Sequence of chain 1.B:
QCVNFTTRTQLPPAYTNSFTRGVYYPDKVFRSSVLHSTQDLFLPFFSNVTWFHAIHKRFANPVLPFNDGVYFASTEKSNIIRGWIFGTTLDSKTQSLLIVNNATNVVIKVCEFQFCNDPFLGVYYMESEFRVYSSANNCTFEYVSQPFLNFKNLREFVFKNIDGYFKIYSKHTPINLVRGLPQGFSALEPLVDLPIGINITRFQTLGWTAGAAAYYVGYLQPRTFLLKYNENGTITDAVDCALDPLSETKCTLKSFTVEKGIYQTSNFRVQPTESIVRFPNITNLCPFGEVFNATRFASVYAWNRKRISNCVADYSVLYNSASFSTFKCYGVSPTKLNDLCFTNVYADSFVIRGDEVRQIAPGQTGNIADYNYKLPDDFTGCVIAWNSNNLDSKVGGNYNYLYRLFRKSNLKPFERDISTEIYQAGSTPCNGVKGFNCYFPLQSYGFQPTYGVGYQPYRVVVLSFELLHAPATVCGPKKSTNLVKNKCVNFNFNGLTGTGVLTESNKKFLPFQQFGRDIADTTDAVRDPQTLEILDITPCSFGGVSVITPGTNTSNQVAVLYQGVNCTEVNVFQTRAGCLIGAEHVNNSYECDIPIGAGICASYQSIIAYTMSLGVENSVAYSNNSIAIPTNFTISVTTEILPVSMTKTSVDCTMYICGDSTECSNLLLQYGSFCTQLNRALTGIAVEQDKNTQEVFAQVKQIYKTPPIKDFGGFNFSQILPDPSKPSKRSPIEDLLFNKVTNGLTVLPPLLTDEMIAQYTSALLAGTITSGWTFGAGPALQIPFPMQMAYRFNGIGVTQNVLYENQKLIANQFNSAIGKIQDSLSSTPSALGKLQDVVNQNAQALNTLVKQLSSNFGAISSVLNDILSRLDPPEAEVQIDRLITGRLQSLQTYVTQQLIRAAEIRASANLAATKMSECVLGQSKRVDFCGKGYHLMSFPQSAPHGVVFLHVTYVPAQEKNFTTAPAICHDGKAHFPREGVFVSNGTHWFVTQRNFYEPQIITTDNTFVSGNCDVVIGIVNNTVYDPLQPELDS

Binding-site contacts:
Ligand atom C7 contacts residue ASN17 of chain 1.B at 3.3 Å.
Ligand atom C3 contacts residue ASN17 of chain 1.B at 3.9 Å.
Ligand atom O5 contacts residue ASN137 of chain 1.B at 4.0 Å.
Ligand atom C8 contacts residue ASN137 of chain 1.B at 4.2 Å.
Ligand atom C5 contacts residue ASN137 of chain 1.B at 3.7 Å.
Ligand atom C8 contacts residue CYS15 of chain 1.B at 3.4 Å (hydrophobic).
Ligand atom C7 contacts residue ASN137 of chain 1.B at 4.4 Å.
Ligand atom O7 contacts residue ASN137 of chain 1.B at 4.1 Å.
Ligand atom C2 contacts residue ASN17 of chain 1.B at 2.6 Å.
Ligand atom C3 contacts residue ASN137 of chain 1.B at 4.4 Å.
Ligand atom C4 contacts residue ASN17 of chain 1.B at 4.3 Å.
Ligand atom O7 contacts residue ASN17 of chain 1.B at 3.5 Å (h-bond).
Ligand atom N2 contacts residue ASN17 of chain 1.B at 3.1 Å (h-bond).
Ligand atom C6 contacts residue ASN137 of chain 1.B at 4.1 Å.
Ligand atom C1 contacts residue ASN17 of chain 1.B at 1.5 Å.
Ligand atom C8 contacts residue ASN17 of chain 1.B at 4.1 Å.
Ligand atom O5 contacts residue ASN17 of chain 1.B at 2.4 Å (h-bond).
Ligand atom C5 contacts residue ASN17 of chain 1.B at 3.7 Å.
Ligand atom N2 contacts residue CYS15 of chain 1.B at 4.5 Å.
Ligand atom C1 contacts residue ASN137 of chain 1.B at 4.2 Å.

The small molecule below binds the protein below.
Small molecule (SMILES): CC(=O)N[C@H]1[C@H](O[C@H]2[C@H](O)[C@@H](NC(C)=O)CO[C@@H]2CO)O[C@H](CO)[C@@H](O)[C@@H]1O